Binding-site contacts:
Ligand atom C1 contacts residue ARG30 of chain 1.A at 4.2 Å.
Ligand atom C1 contacts residue GLY9 of chain 1.A at 4.2 Å.
Ligand atom OH contacts residue CYS29 of chain 1.A at 3.2 Å (h-bond).
Ligand atom C1 contacts residue CYS29 of chain 1.A at 3.8 Å (hydrophobic).
Ligand atom OH contacts residue ARG30 of chain 1.A at 3.5 Å.
Ligand atom OH contacts residue VAL28 of chain 1.A at 4.4 Å.
Ligand atom C2 contacts residue CYS29 of chain 1.A at 4.1 Å (hydrophobic).
Ligand atom C4 contacts residue ARG30 of chain 1.A at 3.8 Å.
Ligand atom C2 contacts residue ARG30 of chain 1.A at 4.2 Å.
Ligand atom C1 contacts residue SER6 of chain 1.A at 3.5 Å.
Ligand atom C3 contacts residue ARG30 of chain 1.A at 3.8 Å.

This protein binds this small molecule.
Small molecule (SMILES): CC[C@H](C)O

Sequence of chain 1.A:
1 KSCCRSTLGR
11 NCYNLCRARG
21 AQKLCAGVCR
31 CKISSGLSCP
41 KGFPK